Binding-site contacts:
Ligand atom C1 contacts residue GLN220 of chain 1.A at 3.6 Å.
Ligand atom O5 contacts residue PRO221 of chain 1.A at 2.8 Å (h-bond).
Ligand atom C1 contacts residue ASP49 of chain 1.D at 2.9 Å.
Ligand atom C1 contacts residue ARG223 of chain 1.A at 3.6 Å.
Ligand atom C2 contacts residue LEU164 of chain 1.A at 4.5 Å (hydrophobic).
Ligand atom C3 contacts residue ASN222 of chain 1.A at 4.1 Å.
Ligand atom O6 contacts residue ASN222 of chain 1.A at 2.9 Å (h-bond).
Ligand atom C4 contacts residue LEU164 of chain 1.A at 3.4 Å (hydrophobic).
Ligand atom C4 contacts residue ARG223 of chain 1.A at 4.4 Å.
Ligand atom O5 contacts residue GLN220 of chain 1.A at 3.0 Å (h-bond).
Ligand atom O5 contacts residue ARG223 of chain 1.A at 4.1 Å.
Ligand atom C2 contacts residue PRO221 of chain 1.A at 3.6 Å (hydrophobic).
Ligand atom C2 contacts residue ASP49 of chain 1.D at 4.4 Å.
Ligand atom C2 contacts residue GLN220 of chain 1.A at 3.8 Å.
Ligand atom O6 contacts residue PRO221 of chain 1.A at 3.4 Å (h-bond).
Ligand atom C2 contacts residue ARG223 of chain 1.A at 3.8 Å.
Ligand atom C4 contacts residue ASN222 of chain 1.A at 4.2 Å.
Ligand atom C4 contacts residue GLY165 of chain 1.A at 4.0 Å.
Ligand atom C3 contacts residue PRO221 of chain 1.A at 4.1 Å (hydrophobic).
Ligand atom C1 contacts residue GLU216 of chain 1.A at 4.2 Å.

Sequence of chain 1.A:
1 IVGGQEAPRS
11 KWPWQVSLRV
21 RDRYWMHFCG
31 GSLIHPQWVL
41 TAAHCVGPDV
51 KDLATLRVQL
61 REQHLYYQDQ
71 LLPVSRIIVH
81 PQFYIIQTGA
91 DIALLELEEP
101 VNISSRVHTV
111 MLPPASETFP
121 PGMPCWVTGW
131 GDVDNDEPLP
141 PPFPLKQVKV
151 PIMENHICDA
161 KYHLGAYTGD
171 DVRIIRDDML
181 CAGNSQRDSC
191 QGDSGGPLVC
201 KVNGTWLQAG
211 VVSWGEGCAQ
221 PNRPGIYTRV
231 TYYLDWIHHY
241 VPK

Sequence of chain 1.D:
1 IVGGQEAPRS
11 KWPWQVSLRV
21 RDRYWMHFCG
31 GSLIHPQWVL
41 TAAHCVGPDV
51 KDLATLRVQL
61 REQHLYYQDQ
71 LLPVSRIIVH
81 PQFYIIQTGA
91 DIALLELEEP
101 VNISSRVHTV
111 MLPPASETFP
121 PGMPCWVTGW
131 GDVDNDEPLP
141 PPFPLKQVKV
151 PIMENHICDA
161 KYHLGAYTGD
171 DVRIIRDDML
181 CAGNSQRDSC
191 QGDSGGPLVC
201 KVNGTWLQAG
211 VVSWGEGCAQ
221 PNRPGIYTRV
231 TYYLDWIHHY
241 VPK

A small-molecule ligand and the protein it binds are described below.
Small molecule (SMILES): C[C@@H](O)[C@@H](C)O